This protein binds this small molecule.
Small molecule (SMILES): CC(=O)N[C@@H]1[C@@H](O)[C@H](O)[C@@H](CO)O[C@H]1O

Binding-site contacts:
Ligand atom O5 contacts residue ASN12 of chain 3.A at 2.4 Å (h-bond).
Ligand atom C5 contacts residue ASN12 of chain 3.A at 3.6 Å.
Ligand atom C5 contacts residue GLY278 of chain 3.A at 4.0 Å.
Ligand atom C8 contacts residue CYS11 of chain 3.A at 4.5 Å (hydrophobic).
Ligand atom C8 contacts residue PRO9 of chain 3.A at 3.9 Å (hydrophobic).
Ligand atom C2 contacts residue ASN12 of chain 3.A at 2.3 Å.
Ligand atom C7 contacts residue ASN12 of chain 3.A at 3.2 Å.
Ligand atom C8 contacts residue LEU10 of chain 3.A at 3.6 Å (hydrophobic).
Ligand atom N2 contacts residue LEU10 of chain 3.A at 4.3 Å.
Ligand atom C4 contacts residue ASN12 of chain 3.A at 4.1 Å.
Ligand atom C8 contacts residue CYS341 of chain 3.A at 4.1 Å (hydrophobic).
Ligand atom C6 contacts residue GLY278 of chain 3.A at 4.1 Å.
Ligand atom C3 contacts residue ASN12 of chain 3.A at 3.7 Å.
Ligand atom N2 contacts residue ASN12 of chain 3.A at 2.8 Å (h-bond).
Ligand atom O7 contacts residue ASN12 of chain 3.A at 3.2 Å (h-bond).
Ligand atom C1 contacts residue ASN12 of chain 3.A at 1.4 Å.
Ligand atom C8 contacts residue ASN12 of chain 3.A at 4.4 Å.
Ligand atom C7 contacts residue LEU10 of chain 3.A at 4.3 Å (hydrophobic).

Sequence of chain 3.A:
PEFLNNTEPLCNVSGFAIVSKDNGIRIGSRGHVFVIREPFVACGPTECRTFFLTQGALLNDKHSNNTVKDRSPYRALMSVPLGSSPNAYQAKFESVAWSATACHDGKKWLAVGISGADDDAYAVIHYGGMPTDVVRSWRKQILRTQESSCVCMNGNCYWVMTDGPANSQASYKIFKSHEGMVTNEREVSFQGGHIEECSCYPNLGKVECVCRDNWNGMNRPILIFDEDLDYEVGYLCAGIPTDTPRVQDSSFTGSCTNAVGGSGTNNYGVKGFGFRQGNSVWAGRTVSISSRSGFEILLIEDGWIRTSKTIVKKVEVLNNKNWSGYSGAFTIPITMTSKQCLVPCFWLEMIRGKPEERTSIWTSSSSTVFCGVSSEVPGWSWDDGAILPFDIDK